Sequence of chain 1.B:
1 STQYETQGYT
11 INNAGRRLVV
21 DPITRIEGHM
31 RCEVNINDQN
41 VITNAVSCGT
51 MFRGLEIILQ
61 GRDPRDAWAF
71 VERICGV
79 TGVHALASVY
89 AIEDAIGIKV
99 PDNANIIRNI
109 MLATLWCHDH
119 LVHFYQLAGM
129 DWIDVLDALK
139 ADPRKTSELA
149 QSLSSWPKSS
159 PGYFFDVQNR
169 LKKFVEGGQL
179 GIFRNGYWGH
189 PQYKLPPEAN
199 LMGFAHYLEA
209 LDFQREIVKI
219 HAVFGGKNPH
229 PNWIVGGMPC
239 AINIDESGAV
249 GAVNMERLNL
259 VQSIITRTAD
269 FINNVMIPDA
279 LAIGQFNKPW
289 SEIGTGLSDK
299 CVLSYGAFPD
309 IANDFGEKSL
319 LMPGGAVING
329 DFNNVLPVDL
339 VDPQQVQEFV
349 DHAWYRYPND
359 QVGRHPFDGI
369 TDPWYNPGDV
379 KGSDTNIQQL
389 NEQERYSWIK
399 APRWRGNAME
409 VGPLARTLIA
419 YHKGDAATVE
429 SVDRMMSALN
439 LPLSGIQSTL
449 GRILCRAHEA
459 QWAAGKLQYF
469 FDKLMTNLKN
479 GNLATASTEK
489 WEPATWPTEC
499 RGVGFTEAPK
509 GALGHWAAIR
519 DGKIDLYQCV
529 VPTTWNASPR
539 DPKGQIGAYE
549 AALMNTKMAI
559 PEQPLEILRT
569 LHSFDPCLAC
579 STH

Binding-site contacts:
Ligand atom N1 contacts residue PRO530 of chain 1.B at 3.5 Å.
Ligand atom C2 contacts residue LYS508 of chain 1.B at 3.8 Å.
Ligand atom C2 contacts residue NI1 of chain 1.L at 3.9 Å.
Ligand atom O3 contacts residue VAL529 of chain 1.B at 3.3 Å.
Ligand atom O3 contacts residue CYS578 of chain 1.B at 3.9 Å.
Ligand atom C3 contacts residue VAL529 of chain 1.B at 3.4 Å (hydrophobic).
Ligand atom C1 contacts residue PRO530 of chain 1.B at 3.7 Å (hydrophobic).
Ligand atom O3 contacts residue PRO530 of chain 1.B at 3.5 Å.
Ligand atom C1 contacts residue NI1 of chain 1.L at 3.9 Å.
Ligand atom O3 contacts residue HIS82 of chain 1.B at 3.3 Å (h-bond).
Ligand atom N2 contacts residue PRO507 of chain 1.B at 3.3 Å.
Ligand atom FE contacts residue CYS575 of chain 1.B at 4.0 Å.
Ligand atom N1 contacts residue VAL529 of chain 1.B at 3.9 Å.
Ligand atom C3 contacts residue VAL81 of chain 1.B at 3.8 Å (hydrophobic).
Ligand atom N2 contacts residue ALA506 of chain 1.B at 3.2 Å.
Ligand atom C3 contacts residue HIS82 of chain 1.B at 3.4 Å.
Ligand atom N1 contacts residue CYS578 of chain 1.B at 3.4 Å.
Ligand atom N1 contacts residue THR531 of chain 1.B at 2.8 Å (h-bond).
Ligand atom C3 contacts residue ALA506 of chain 1.B at 3.9 Å (hydrophobic).
Ligand atom C3 contacts residue PRO530 of chain 1.B at 3.9 Å (hydrophobic).
Ligand atom C1 contacts residue CYS578 of chain 1.B at 3.0 Å (hydrophobic).
Ligand atom N2 contacts residue LYS508 of chain 1.B at 3.0 Å (salt-bridge).
Ligand atom C2 contacts residue ALA506 of chain 1.B at 3.7 Å (hydrophobic).
Ligand atom C1 contacts residue THR531 of chain 1.B at 3.8 Å.
Ligand atom FE contacts residue CSO78 of chain 1.B at 2.3 Å.
Ligand atom FE contacts residue CYS578 of chain 1.B at 2.3 Å.
Ligand atom O3 contacts residue VAL81 of chain 1.B at 3.6 Å.
Ligand atom C1 contacts residue VAL529 of chain 1.B at 3.8 Å (hydrophobic).
Ligand atom O3 contacts residue LEU511 of chain 1.B at 3.6 Å.
Ligand atom FE contacts residue NI1 of chain 1.L at 2.8 Å.
Ligand atom N2 contacts residue CSO78 of chain 1.B at 3.4 Å.
Ligand atom O3 contacts residue ALA506 of chain 1.B at 3.5 Å.
Ligand atom C1 contacts residue LYS508 of chain 1.B at 3.9 Å.
Ligand atom N1 contacts residue LYS508 of chain 1.B at 3.7 Å.
Ligand atom C3 contacts residue CYS578 of chain 1.B at 3.0 Å (hydrophobic).
Ligand atom O3 contacts residue CSO78 of chain 1.B at 3.9 Å.
Ligand atom C2 contacts residue CSO78 of chain 1.B at 3.0 Å.
Ligand atom N1 contacts residue CYS575 of chain 1.B at 3.7 Å.
Ligand atom C3 contacts residue CSO78 of chain 1.B at 3.1 Å.
Ligand atom C1 contacts residue CYS575 of chain 1.B at 3.6 Å (hydrophobic).

This small molecule binds to this protein.
Small molecule (SMILES): N#C[Fe](=C=O)C#N